A protein and the small-molecule ligand that binds it are described below.
Small molecule (SMILES): OC[C@H]1O[C@@H](OC[C@H]2O[C@@H](O)[C@H](O)[C@@H](O)[C@@H]2O)[C@H](O)[C@@H](O)[C@@H]1O

Binding-site contacts:
Ligand atom C4 contacts residue GLY298 of chain 1.A at 4.3 Å.
Ligand atom C4 contacts residue THR67 of chain 1.A at 3.2 Å.
Ligand atom C3 contacts residue TRP178 of chain 1.A at 3.9 Å (hydrophobic).
Ligand atom C3 contacts residue THR66 of chain 1.A at 3.8 Å.
Ligand atom O3 contacts residue THR67 of chain 1.A at 4.0 Å.
Ligand atom O6 contacts residue TRP42 of chain 1.A at 4.3 Å.
Ligand atom O4 contacts residue ALA68 of chain 1.A at 4.0 Å.
Ligand atom O4 contacts residue THR66 of chain 1.A at 3.2 Å (h-bond).
Ligand atom C5 contacts residue GLY65 of chain 1.A at 4.0 Å.
Ligand atom O5 contacts residue TRP42 of chain 1.A at 4.0 Å.
Ligand atom C4 contacts residue TRP178 of chain 1.A at 4.2 Å (hydrophobic).
Ligand atom O4 contacts residue THR67 of chain 1.A at 2.4 Å (h-bond).
Ligand atom O6 contacts residue TRP178 of chain 1.A at 3.2 Å.
Ligand atom O4 contacts residue TRP178 of chain 1.A at 3.8 Å.
Ligand atom O5 contacts residue TRP178 of chain 1.A at 4.0 Å.
Ligand atom O3 contacts residue GLY65 of chain 1.A at 4.4 Å.
Ligand atom O3 contacts residue THR66 of chain 1.A at 2.8 Å (h-bond).
Ligand atom O3 contacts residue GLY297 of chain 1.A at 3.5 Å.
Ligand atom C1 contacts residue TRP42 of chain 1.A at 4.2 Å (hydrophobic).
Ligand atom C2 contacts residue GLY298 of chain 1.A at 3.9 Å.
Ligand atom O4 contacts residue GLY65 of chain 1.A at 3.2 Å.
Ligand atom C4 contacts residue THR66 of chain 1.A at 4.1 Å.
Ligand atom O2 contacts residue TRP178 of chain 1.A at 4.1 Å.
Ligand atom O3 contacts residue GLY298 of chain 1.A at 3.1 Å (h-bond).
Ligand atom C5 contacts residue TRP178 of chain 1.A at 3.8 Å (hydrophobic).
Ligand atom C6 contacts residue THR67 of chain 1.A at 3.5 Å.
Ligand atom C1 contacts residue TRP178 of chain 1.A at 3.9 Å (hydrophobic).
Ligand atom C5 contacts residue THR67 of chain 1.A at 4.0 Å.
Ligand atom C2 contacts residue TRP42 of chain 1.A at 4.4 Å (hydrophobic).
Ligand atom O2 contacts residue GLU118 of chain 1.A at 3.4 Å (salt-bridge).
Ligand atom O2 contacts residue GLY298 of chain 1.A at 3.0 Å (h-bond).
Ligand atom C3 contacts residue GLY65 of chain 1.A at 3.9 Å.
Ligand atom C4 contacts residue TRP42 of chain 1.A at 3.9 Å (hydrophobic).
Ligand atom C2 contacts residue TRP178 of chain 1.A at 4.0 Å (hydrophobic).
Ligand atom C5 contacts residue TRP42 of chain 1.A at 4.2 Å (hydrophobic).
Ligand atom C3 contacts residue GLY298 of chain 1.A at 3.1 Å.
Ligand atom C4 contacts residue GLY65 of chain 1.A at 3.9 Å.
Ligand atom O2 contacts residue GLY297 of chain 1.A at 4.0 Å.
Ligand atom C6 contacts residue TRP42 of chain 1.A at 3.4 Å (hydrophobic).
Ligand atom C6 contacts residue TRP178 of chain 1.A at 4.0 Å (hydrophobic).

Sequence of chain 1.A:
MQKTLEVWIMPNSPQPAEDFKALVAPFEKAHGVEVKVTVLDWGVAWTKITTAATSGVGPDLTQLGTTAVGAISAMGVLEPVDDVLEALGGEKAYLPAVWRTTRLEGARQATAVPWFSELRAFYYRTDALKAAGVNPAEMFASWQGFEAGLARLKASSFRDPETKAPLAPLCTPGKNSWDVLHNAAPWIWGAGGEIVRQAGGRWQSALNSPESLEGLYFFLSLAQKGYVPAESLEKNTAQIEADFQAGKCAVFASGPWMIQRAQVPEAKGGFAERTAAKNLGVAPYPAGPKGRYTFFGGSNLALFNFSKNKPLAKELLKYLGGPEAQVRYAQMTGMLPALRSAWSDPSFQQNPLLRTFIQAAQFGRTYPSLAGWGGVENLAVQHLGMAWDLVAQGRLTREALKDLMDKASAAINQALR